Sequence of chain 1.G:
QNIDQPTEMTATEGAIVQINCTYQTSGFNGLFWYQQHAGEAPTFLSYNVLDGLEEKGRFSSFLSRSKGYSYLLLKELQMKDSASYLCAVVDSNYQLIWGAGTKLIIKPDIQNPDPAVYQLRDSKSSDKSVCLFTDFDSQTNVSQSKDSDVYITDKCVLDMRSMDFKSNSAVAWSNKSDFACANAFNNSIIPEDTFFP

Sequence of chain 1.C:
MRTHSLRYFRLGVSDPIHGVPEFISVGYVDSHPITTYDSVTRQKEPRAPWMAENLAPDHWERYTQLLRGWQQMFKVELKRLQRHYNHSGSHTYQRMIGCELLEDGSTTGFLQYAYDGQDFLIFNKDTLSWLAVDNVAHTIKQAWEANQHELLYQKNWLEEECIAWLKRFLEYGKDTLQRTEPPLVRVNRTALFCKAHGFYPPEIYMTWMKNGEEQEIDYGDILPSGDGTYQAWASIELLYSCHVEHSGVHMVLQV

The small molecule below binds the protein below.
Small molecule (SMILES): CC/C=N/c1c(NC[C@H](O)[C@H](O)[C@H](O)CO)[nH]c(=O)[nH]c1=O

Sequence of chain 1.H:
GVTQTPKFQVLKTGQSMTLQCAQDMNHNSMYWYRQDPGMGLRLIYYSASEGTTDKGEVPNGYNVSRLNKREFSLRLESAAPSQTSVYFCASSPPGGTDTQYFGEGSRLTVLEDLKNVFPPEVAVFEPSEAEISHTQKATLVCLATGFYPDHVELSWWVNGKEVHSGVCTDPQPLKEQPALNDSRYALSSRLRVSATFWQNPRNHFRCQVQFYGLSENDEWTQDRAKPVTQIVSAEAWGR

Binding-site contacts:
Ligand atom C7 contacts residue TYR63 of chain 1.C at 3.6 Å (hydrophobic).
Ligand atom C6 contacts residue LYS44 of chain 1.C at 2.5 Å.
Ligand atom O4' contacts residue TYR153 of chain 1.C at 2.6 Å (h-bond).
Ligand atom O2' contacts residue TRP157 of chain 1.C at 3.5 Å (h-bond).
Ligand atom C2 contacts residue SER25 of chain 1.C at 3.4 Å.
Ligand atom C4' contacts residue TYR153 of chain 1.C at 3.7 Å (hydrophobic).
Ligand atom N1 contacts residue TYR8 of chain 1.C at 3.6 Å.
Ligand atom N5 contacts residue LYS44 of chain 1.C at 3.6 Å.
Ligand atom C1' contacts residue TRP157 of chain 1.C at 3.6 Å (hydrophobic).
Ligand atom O2 contacts residue ARG10 of chain 1.C at 2.6 Å (salt-bridge).
Ligand atom O2 contacts residue SER25 of chain 1.C at 3.4 Å (h-bond).
Ligand atom C2 contacts residue ARG10 of chain 1.C at 3.6 Å.
Ligand atom C6 contacts residue TYR8 of chain 1.C at 3.7 Å (hydrophobic).
Ligand atom C8 contacts residue TYR8 of chain 1.C at 3.1 Å (hydrophobic).
Ligand atom C8A contacts residue TRP70 of chain 1.C at 3.7 Å (hydrophobic).
Ligand atom C4 contacts residue SER25 of chain 1.C at 3.5 Å.
Ligand atom O5' contacts residue TYR153 of chain 1.C at 3.2 Å (h-bond).
Ligand atom O2' contacts residue TYR97 of chain 1.G at 2.6 Å (h-bond).
Ligand atom O3' contacts residue ARG10 of chain 1.C at 3.1 Å (salt-bridge).
Ligand atom C3' contacts residue ARG10 of chain 1.C at 3.7 Å.
Ligand atom N3 contacts residue SER25 of chain 1.C at 2.6 Å (h-bond).
Ligand atom C5' contacts residue ARG10 of chain 1.C at 3.5 Å.
Ligand atom N5 contacts residue TYR8 of chain 1.C at 3.7 Å.
Ligand atom C7 contacts residue LYS44 of chain 1.C at 1.3 Å.
Ligand atom C8A contacts residue TYR8 of chain 1.C at 3.7 Å (hydrophobic).
Ligand atom C2' contacts residue TYR97 of chain 1.G at 3.6 Å (hydrophobic).
Ligand atom O4' contacts residue GLN154 of chain 1.C at 3.0 Å (h-bond).
Ligand atom C2 contacts residue TYR8 of chain 1.C at 3.5 Å (hydrophobic).
Ligand atom O5' contacts residue GLY99 of chain 1.H at 2.7 Å (h-bond).
Ligand atom C4' contacts residue ARG95 of chain 1.C at 3.4 Å.
Ligand atom C4 contacts residue TYR8 of chain 1.C at 3.7 Å (hydrophobic).
Ligand atom C4' contacts residue GLN154 of chain 1.C at 3.7 Å.
Ligand atom C5' contacts residue ARG95 of chain 1.C at 3.2 Å.
Ligand atom O3' contacts residue ARG95 of chain 1.C at 2.8 Å (salt-bridge).
Ligand atom O4 contacts residue SER25 of chain 1.C at 3.5 Å (h-bond).
Ligand atom C4A contacts residue TYR8 of chain 1.C at 3.6 Å (hydrophobic).
Ligand atom O4' contacts residue TYR97 of chain 1.G at 3.4 Å (h-bond).
Ligand atom C8 contacts residue HIS59 of chain 1.C at 3.6 Å.
Ligand atom C8 contacts residue LYS44 of chain 1.C at 2.4 Å.
Ligand atom O4 contacts residue LEU67 of chain 1.C at 3.4 Å.